Sequence of chain 1.A:
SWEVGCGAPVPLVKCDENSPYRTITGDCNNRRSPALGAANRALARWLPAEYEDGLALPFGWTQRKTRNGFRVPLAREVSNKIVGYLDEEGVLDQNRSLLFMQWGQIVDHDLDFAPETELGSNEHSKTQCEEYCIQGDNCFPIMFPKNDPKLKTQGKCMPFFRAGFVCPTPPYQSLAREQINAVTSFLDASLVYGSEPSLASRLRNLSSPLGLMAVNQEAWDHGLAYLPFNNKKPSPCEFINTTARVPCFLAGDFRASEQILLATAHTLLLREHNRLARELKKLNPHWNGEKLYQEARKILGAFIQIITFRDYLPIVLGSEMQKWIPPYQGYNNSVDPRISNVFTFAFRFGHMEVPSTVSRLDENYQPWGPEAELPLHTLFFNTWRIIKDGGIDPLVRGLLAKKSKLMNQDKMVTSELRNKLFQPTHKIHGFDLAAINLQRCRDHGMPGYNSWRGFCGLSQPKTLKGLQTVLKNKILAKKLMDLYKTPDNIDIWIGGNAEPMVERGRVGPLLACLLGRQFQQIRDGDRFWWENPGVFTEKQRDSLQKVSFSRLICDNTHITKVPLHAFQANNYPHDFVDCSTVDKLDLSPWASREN

The protein below binds the small molecule below.
Small molecule (SMILES): CC(=O)N[C@@H]1[C@@H](O)[C@H](O)[C@@H](CO)O[C@H]1O

Binding-site contacts:
Ligand atom C1 contacts residue SER208 of chain 1.A at 3.6 Å.
Ligand atom N2 contacts residue GLN217 of chain 1.A at 4.0 Å.
Ligand atom C8 contacts residue GLN217 of chain 1.A at 3.9 Å.
Ligand atom C6 contacts residue LEU210 of chain 1.A at 4.1 Å (hydrophobic).
Ligand atom C7 contacts residue ALA214 of chain 1.A at 4.2 Å (hydrophobic).
Ligand atom O6 contacts residue LEU210 of chain 1.A at 4.2 Å.
Ligand atom O7 contacts residue ASN205 of chain 1.A at 3.1 Å (h-bond).
Ligand atom C8 contacts residue ASN205 of chain 1.A at 4.5 Å.
Ligand atom O7 contacts residue VAL215 of chain 1.A at 3.2 Å (h-bond).
Ligand atom O5 contacts residue ASN205 of chain 1.A at 2.2 Å (h-bond).
Ligand atom C1 contacts residue ASN205 of chain 1.A at 1.4 Å.
Ligand atom C4 contacts residue ASN205 of chain 1.A at 4.0 Å.
Ligand atom C8 contacts residue VAL215 of chain 1.A at 3.9 Å (hydrophobic).
Ligand atom C8 contacts residue ALA214 of chain 1.A at 4.1 Å (hydrophobic).
Ligand atom C3 contacts residue ASN205 of chain 1.A at 3.7 Å.
Ligand atom C6 contacts residue SER208 of chain 1.A at 3.4 Å.
Ligand atom C5 contacts residue ASN205 of chain 1.A at 3.5 Å.
Ligand atom C7 contacts residue VAL215 of chain 1.A at 4.1 Å (hydrophobic).
Ligand atom N2 contacts residue ASN205 of chain 1.A at 2.9 Å (h-bond).
Ligand atom C1 contacts residue SER207 of chain 1.A at 4.5 Å.
Ligand atom C2 contacts residue GLN217 of chain 1.A at 4.4 Å.
Ligand atom C7 contacts residue ASN205 of chain 1.A at 3.2 Å.
Ligand atom O3 contacts residue GLN217 of chain 1.A at 3.5 Å (h-bond).
Ligand atom O6 contacts residue LEU212 of chain 1.A at 4.4 Å.
Ligand atom C5 contacts residue SER208 of chain 1.A at 3.5 Å.
Ligand atom C2 contacts residue ASN205 of chain 1.A at 2.3 Å.
Ligand atom C7 contacts residue GLN217 of chain 1.A at 3.5 Å.
Ligand atom O5 contacts residue LEU212 of chain 1.A at 4.2 Å.
Ligand atom O6 contacts residue SER208 of chain 1.A at 4.4 Å.
Ligand atom O7 contacts residue ALA214 of chain 1.A at 3.6 Å.
Ligand atom O7 contacts residue GLN217 of chain 1.A at 3.5 Å (h-bond).
Ligand atom O5 contacts residue SER208 of chain 1.A at 2.9 Å (h-bond).